The protein below binds the small molecule below.
Small molecule (SMILES): CCCCCCCCCCO[C@@H]1O[C@H](CO)[C@@H](O[C@H]2O[C@H](CO)[C@@H](O)[C@H](O)[C@H]2O)[C@H](O)[C@H]1O

Binding-site contacts:
Ligand atom C19 contacts residue LEU43 of chain 1.C at 3.7 Å (hydrophobic).
Ligand atom O5 contacts residue TRP34 of chain 1.C at 3.4 Å.
Ligand atom O1 contacts residue GLY63 of chain 1.G at 4.5 Å.
Ligand atom C8 contacts residue GLY63 of chain 1.G at 4.0 Å.
Ligand atom C57 contacts residue TRP34 of chain 1.C at 3.9 Å (hydrophobic).
Ligand atom C57 contacts residue MET40 of chain 1.C at 3.5 Å (hydrophobic).
Ligand atom O61 contacts residue MET40 of chain 1.C at 4.0 Å.
Ligand atom C19 contacts residue TRP34 of chain 1.C at 4.2 Å (hydrophobic).
Ligand atom C57 contacts residue TRP62 of chain 1.G at 4.4 Å (hydrophobic).
Ligand atom O61 contacts residue SER61 of chain 1.G at 3.2 Å (h-bond).
Ligand atom O49 contacts residue PHE69 of chain 1.G at 3.9 Å.
Ligand atom O61 contacts residue TRP34 of chain 1.C at 2.8 Å (h-bond).
Ligand atom O16 contacts residue PHE69 of chain 1.G at 4.4 Å.
Ligand atom O61 contacts residue TRP62 of chain 1.G at 3.7 Å.
Ligand atom O55 contacts residue PHE69 of chain 1.G at 4.0 Å.
Ligand atom O5 contacts residue MET40 of chain 1.C at 3.3 Å (h-bond).
Ligand atom C11 contacts residue GLY63 of chain 1.G at 4.1 Å.
Ligand atom C40 contacts residue LEU206 of chain 1.C at 4.1 Å (hydrophobic).
Ligand atom O16 contacts residue TRP34 of chain 1.C at 3.6 Å.
Ligand atom O6 contacts residue GLY63 of chain 1.G at 3.0 Å (h-bond).
Ligand atom C4 contacts residue MET40 of chain 1.C at 3.5 Å (hydrophobic).
Ligand atom C6 contacts residue TRP34 of chain 1.C at 4.2 Å (hydrophobic).
Ligand atom C4 contacts residue TRP34 of chain 1.C at 4.5 Å (hydrophobic).
Ligand atom O6 contacts residue TRP62 of chain 1.G at 3.8 Å.
Ligand atom C10 contacts residue TRP62 of chain 1.G at 3.8 Å (hydrophobic).
Ligand atom C5 contacts residue TRP62 of chain 1.G at 4.0 Å (hydrophobic).
Ligand atom C6 contacts residue MET40 of chain 1.C at 3.7 Å (hydrophobic).
Ligand atom C1 contacts residue PHE69 of chain 1.G at 3.5 Å (hydrophobic).
Ligand atom C9 contacts residue GLY63 of chain 1.G at 4.4 Å.
Ligand atom C22 contacts residue LEU43 of chain 1.C at 4.5 Å (hydrophobic).
Ligand atom C31 contacts residue LEU31 of chain 1.C at 4.5 Å (hydrophobic).
Ligand atom C2 contacts residue PHE69 of chain 1.G at 4.2 Å (hydrophobic).
Ligand atom O1 contacts residue TRP62 of chain 1.G at 4.2 Å.
Ligand atom O16 contacts residue MET40 of chain 1.C at 4.3 Å.
Ligand atom C25 contacts residue LEU43 of chain 1.C at 4.0 Å (hydrophobic).
Ligand atom C25 contacts residue LEU31 of chain 1.C at 4.0 Å (hydrophobic).

Sequence of chain 1.G:
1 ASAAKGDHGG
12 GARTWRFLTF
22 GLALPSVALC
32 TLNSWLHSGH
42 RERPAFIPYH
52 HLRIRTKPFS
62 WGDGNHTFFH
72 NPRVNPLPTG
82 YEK

Sequence of chain 1.C:
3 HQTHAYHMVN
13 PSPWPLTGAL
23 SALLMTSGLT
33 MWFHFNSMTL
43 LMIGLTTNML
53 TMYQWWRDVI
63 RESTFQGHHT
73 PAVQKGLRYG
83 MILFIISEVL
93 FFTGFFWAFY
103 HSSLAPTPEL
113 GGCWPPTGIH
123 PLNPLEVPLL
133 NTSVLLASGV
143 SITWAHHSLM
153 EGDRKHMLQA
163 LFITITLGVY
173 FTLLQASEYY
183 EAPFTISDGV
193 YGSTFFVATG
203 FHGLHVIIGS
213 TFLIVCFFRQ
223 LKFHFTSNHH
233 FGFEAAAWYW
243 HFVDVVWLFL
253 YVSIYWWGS